Binding-site contacts:
Ligand atom N1 contacts residue HIS133 of chain 1.A at 4.2 Å.
Ligand atom C4 contacts residue ASP132 of chain 1.A at 4.2 Å.
Ligand atom C5 contacts residue TYR136 of chain 1.A at 4.1 Å (hydrophobic).
Ligand atom C4 contacts residue TYR324 of chain 1.A at 3.7 Å (hydrophobic).
Ligand atom C6 contacts residue ASP132 of chain 1.A at 3.7 Å.
Ligand atom C6 contacts residue SER130 of chain 1.A at 4.5 Å.
Ligand atom N1 contacts residue ASP132 of chain 1.A at 4.4 Å.
Ligand atom C4 contacts residue TYR136 of chain 1.A at 3.9 Å (hydrophobic).
Ligand atom C5 contacts residue HIS133 of chain 1.A at 3.8 Å.
Ligand atom C5 contacts residue ASP132 of chain 1.A at 3.5 Å.
Ligand atom C3 contacts residue TYR324 of chain 1.A at 4.3 Å (hydrophobic).
Ligand atom C6 contacts residue HIS133 of chain 1.A at 3.7 Å.

Sequence of chain 1.A:
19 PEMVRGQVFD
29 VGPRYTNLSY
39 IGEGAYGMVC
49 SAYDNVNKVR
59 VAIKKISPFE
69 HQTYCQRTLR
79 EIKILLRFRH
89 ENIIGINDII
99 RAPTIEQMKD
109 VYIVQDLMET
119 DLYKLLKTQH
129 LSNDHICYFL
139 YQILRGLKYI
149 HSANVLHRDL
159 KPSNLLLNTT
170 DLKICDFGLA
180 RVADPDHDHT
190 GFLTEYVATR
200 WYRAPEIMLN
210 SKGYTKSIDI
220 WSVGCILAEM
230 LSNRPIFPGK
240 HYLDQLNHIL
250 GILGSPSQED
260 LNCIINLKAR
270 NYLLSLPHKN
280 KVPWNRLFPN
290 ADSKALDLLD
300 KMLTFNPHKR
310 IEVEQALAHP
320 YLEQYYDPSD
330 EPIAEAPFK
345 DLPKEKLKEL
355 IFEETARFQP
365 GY

The small molecule below binds the protein below.
Small molecule (SMILES): Nc1ccccn1